Binding-site contacts:
Ligand atom C13 contacts residue MET132 of chain 60.B at 3.8 Å (hydrophobic).
Ligand atom C18 contacts residue PHE237 of chain 60.B at 3.6 Å (hydrophobic).
Ligand atom C20 contacts residue TYR205 of chain 60.B at 3.5 Å (hydrophobic).
Ligand atom C4 contacts residue VAL196 of chain 60.B at 3.9 Å (hydrophobic).
Ligand atom C7 contacts residue VAL196 of chain 60.B at 3.6 Å (hydrophobic).
Ligand atom C21 contacts residue TYR112 of chain 60.B at 3.3 Å (hydrophobic).
Ligand atom N4 contacts residue LEU134 of chain 60.B at 3.7 Å.
Ligand atom C11 contacts residue ILE110 of chain 60.B at 3.6 Å (hydrophobic).
Ligand atom C25 contacts residue SER206 of chain 60.B at 3.8 Å.
Ligand atom C1 contacts residue PRO181 of chain 60.B at 3.7 Å (hydrophobic).
Ligand atom C18 contacts residue TYR112 of chain 60.B at 3.7 Å (hydrophobic).
Ligand atom C10 contacts residue MET132 of chain 60.B at 3.3 Å (hydrophobic).
Ligand atom N3 contacts residue LEU240 of chain 60.B at 3.5 Å.
Ligand atom C13 contacts residue VAL199 of chain 60.B at 3.7 Å (hydrophobic).
Ligand atom O23 contacts residue PHE237 of chain 60.B at 3.8 Å.
Ligand atom N6 contacts residue VAL196 of chain 60.B at 3.9 Å.
Ligand atom C19 contacts residue TYR205 of chain 60.B at 3.7 Å (hydrophobic).
Ligand atom C7 contacts residue TYR159 of chain 60.B at 3.7 Å (hydrophobic).
Ligand atom O22 contacts residue TYR205 of chain 60.B at 3.8 Å.
Ligand atom C2 contacts residue ILE194 of chain 60.B at 3.5 Å (hydrophobic).
Ligand atom N4 contacts residue LEU240 of chain 60.B at 3.6 Å.
Ligand atom C10 contacts residue ILE110 of chain 60.B at 3.5 Å (hydrophobic).
Ligand atom C25 contacts residue ASP236 of chain 60.B at 3.5 Å.
Ligand atom C3 contacts residue TYR159 of chain 60.B at 3.6 Å (hydrophobic).
Ligand atom C8 contacts residue VAL196 of chain 60.B at 3.6 Å (hydrophobic).
Ligand atom C17 contacts residue PHE237 of chain 60.B at 3.7 Å (hydrophobic).
Ligand atom N3 contacts residue ILE194 of chain 60.B at 3.6 Å.
Ligand atom C8 contacts residue VAL199 of chain 60.B at 3.7 Å (hydrophobic).
Ligand atom C2 contacts residue TYR159 of chain 60.B at 3.5 Å (hydrophobic).
Ligand atom C11 contacts residue LEU134 of chain 60.B at 3.8 Å (hydrophobic).
Ligand atom C3 contacts residue ALA24 of chain 60.D at 3.5 Å (hydrophobic).
Ligand atom C21 contacts residue PHE237 of chain 60.B at 3.7 Å (hydrophobic).
Ligand atom O22 contacts residue TYR112 of chain 60.B at 3.5 Å.
Ligand atom C12 contacts residue PHE237 of chain 60.B at 3.5 Å (hydrophobic).
Ligand atom C4 contacts residue TYR159 of chain 60.B at 3.5 Å (hydrophobic).
Ligand atom N3 contacts residue TYR159 of chain 60.B at 3.9 Å.
Ligand atom C17 contacts residue TYR112 of chain 60.B at 3.8 Å (hydrophobic).
Ligand atom O14 contacts residue MET132 of chain 60.B at 3.4 Å.
Ligand atom C5 contacts residue VAL196 of chain 60.B at 3.8 Å (hydrophobic).
Ligand atom O23 contacts residue TYR112 of chain 60.B at 3.5 Å.

A small-molecule ligand and the protein it binds are described below.
Small molecule (SMILES): CCOC(=O)c1ccc(OCCC2CCN(c3ccc(C)nn3)CC2)cc1

Sequence of chain 60.D:
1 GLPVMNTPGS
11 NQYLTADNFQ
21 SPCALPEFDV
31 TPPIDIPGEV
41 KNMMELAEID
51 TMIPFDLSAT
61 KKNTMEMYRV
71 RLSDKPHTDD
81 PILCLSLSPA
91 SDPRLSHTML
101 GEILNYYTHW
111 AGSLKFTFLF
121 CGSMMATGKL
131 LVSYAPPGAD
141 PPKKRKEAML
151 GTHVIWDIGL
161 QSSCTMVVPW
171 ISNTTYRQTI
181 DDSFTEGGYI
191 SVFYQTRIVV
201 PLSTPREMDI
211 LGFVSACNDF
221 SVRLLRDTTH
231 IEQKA

Sequence of chain 60.B:
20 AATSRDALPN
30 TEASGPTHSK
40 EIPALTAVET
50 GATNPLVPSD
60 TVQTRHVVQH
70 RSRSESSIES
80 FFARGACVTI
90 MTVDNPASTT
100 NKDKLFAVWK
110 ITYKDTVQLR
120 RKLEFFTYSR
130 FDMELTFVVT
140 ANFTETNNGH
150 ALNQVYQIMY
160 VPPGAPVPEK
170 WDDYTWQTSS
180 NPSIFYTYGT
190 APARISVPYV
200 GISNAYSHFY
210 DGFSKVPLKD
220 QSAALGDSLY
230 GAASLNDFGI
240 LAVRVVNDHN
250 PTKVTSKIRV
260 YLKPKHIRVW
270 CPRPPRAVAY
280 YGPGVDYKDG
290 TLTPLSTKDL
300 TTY